A protein and the small-molecule ligand that binds it are described below.
Small molecule (SMILES): CC(=O)N[C@@H]1[C@@H](O)[C@H](O)[C@@H](CO)O[C@H]1O

Sequence of chain 1.B:
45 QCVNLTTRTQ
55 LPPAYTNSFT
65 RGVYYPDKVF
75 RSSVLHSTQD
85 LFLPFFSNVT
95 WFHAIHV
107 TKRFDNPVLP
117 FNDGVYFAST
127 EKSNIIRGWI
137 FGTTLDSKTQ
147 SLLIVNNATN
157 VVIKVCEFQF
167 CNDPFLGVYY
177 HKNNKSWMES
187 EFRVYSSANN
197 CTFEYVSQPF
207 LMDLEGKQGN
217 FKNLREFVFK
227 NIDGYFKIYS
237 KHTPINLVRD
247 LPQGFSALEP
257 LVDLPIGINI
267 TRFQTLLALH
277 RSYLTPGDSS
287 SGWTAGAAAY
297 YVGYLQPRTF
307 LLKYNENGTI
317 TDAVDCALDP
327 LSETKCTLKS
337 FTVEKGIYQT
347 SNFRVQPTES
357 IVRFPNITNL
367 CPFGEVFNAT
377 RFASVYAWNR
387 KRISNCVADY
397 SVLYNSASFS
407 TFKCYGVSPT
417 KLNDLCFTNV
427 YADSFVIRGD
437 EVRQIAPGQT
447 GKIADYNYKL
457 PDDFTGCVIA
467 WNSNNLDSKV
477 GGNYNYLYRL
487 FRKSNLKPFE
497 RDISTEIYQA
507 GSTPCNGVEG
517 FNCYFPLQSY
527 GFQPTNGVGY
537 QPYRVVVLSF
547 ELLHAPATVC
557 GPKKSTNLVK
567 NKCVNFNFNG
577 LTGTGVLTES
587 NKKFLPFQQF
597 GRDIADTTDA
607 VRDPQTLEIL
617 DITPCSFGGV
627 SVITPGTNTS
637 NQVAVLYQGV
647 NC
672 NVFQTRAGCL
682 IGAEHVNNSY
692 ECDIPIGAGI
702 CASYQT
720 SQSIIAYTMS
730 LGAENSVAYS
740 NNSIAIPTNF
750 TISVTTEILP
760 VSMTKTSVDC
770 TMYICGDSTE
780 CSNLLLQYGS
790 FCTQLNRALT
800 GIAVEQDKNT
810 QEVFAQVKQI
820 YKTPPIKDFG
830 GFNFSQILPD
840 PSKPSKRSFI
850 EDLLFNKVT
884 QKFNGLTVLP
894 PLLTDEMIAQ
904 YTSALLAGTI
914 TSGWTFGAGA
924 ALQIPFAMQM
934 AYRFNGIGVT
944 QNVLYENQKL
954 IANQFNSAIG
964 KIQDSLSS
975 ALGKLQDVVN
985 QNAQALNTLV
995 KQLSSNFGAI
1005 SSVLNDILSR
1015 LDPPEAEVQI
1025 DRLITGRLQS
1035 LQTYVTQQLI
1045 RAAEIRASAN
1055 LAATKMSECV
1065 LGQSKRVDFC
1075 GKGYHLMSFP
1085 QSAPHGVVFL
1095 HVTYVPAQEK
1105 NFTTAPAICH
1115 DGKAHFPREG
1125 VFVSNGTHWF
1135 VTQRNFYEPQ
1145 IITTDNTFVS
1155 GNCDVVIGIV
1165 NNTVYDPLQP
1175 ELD

Binding-site contacts:
Ligand atom C2 contacts residue ASN1165 of chain 1.B at 2.5 Å.
Ligand atom C8 contacts residue ILE1163 of chain 1.B at 4.5 Å (hydrophobic).
Ligand atom C7 contacts residue ASN1165 of chain 1.B at 3.2 Å.
Ligand atom C4 contacts residue ASN1165 of chain 1.B at 4.2 Å.
Ligand atom C5 contacts residue ASN1165 of chain 1.B at 3.6 Å.
Ligand atom C3 contacts residue ASN1165 of chain 1.B at 3.8 Å.
Ligand atom C1 contacts residue ASN1165 of chain 1.B at 1.4 Å.
Ligand atom N2 contacts residue ASN1165 of chain 1.B at 2.9 Å (h-bond).
Ligand atom O7 contacts residue ASN1165 of chain 1.B at 3.3 Å (h-bond).
Ligand atom C8 contacts residue ASN1165 of chain 1.B at 3.7 Å.
Ligand atom O5 contacts residue ASN1165 of chain 1.B at 2.3 Å (h-bond).